The protein below binds the small molecule below.
Small molecule (SMILES): C#C[C@]1(CO)O[C@@H](n2ccc(N)nc2=O)C[C@@H]1O

Binding-site contacts:
Ligand atom O4 contacts residue TYR106 of chain 1.C at 3.0 Å (h-bond).
Ligand atom C7 contacts residue ASP153 of chain 1.C at 3.8 Å.
Ligand atom N2 contacts residue GLN117 of chain 1.C at 3.0 Å (h-bond).
Ligand atom N3 contacts residue PHE116 of chain 1.C at 3.5 Å.
Ligand atom N3 contacts residue GLN117 of chain 1.C at 3.0 Å (h-bond).
Ligand atom C8 contacts residue ASP153 of chain 1.C at 3.7 Å.
Ligand atom N1 contacts residue PHE157 of chain 1.C at 3.9 Å.
Ligand atom C9 contacts residue GLN117 of chain 1.C at 3.8 Å.
Ligand atom C11 contacts residue GLU217 of chain 1.C at 3.3 Å.
Ligand atom C2 contacts residue VAL75 of chain 1.C at 3.7 Å (hydrophobic).
Ligand atom O4 contacts residue ILE50 of chain 1.C at 3.5 Å.
Ligand atom C3 contacts residue GLU217 of chain 1.C at 3.9 Å.
Ligand atom C4 contacts residue VAL75 of chain 1.C at 3.8 Å (hydrophobic).
Ligand atom O1 contacts residue ARG148 of chain 1.C at 3.0 Å (salt-bridge).
Ligand atom O1 contacts residue GLU73 of chain 1.C at 2.3 Å (salt-bridge).
Ligand atom O3 contacts residue PHE157 of chain 1.C at 3.5 Å.
Ligand atom C8 contacts residue PHE157 of chain 1.C at 3.6 Å (hydrophobic).
Ligand atom C10 contacts residue PHE157 of chain 1.C at 3.8 Å (hydrophobic).
Ligand atom N3 contacts residue PHE157 of chain 1.C at 3.2 Å.
Ligand atom C5 contacts residue TYR106 of chain 1.C at 4.0 Å (hydrophobic).
Ligand atom C7 contacts residue GLU73 of chain 1.C at 3.5 Å.
Ligand atom C9 contacts residue PHE157 of chain 1.C at 3.4 Å (hydrophobic).
Ligand atom C2 contacts residue GLU217 of chain 1.C at 3.5 Å.
Ligand atom C4 contacts residue ARG214 of chain 1.C at 4.0 Å.
Ligand atom C1 contacts residue LEU102 of chain 1.C at 3.7 Å (hydrophobic).
Ligand atom C1 contacts residue GLU216 of chain 1.C at 3.4 Å.
Ligand atom C3 contacts residue VAL75 of chain 1.C at 3.8 Å (hydrophobic).
Ligand atom C10 contacts residue ILE50 of chain 1.C at 3.8 Å (hydrophobic).
Ligand atom O2 contacts residue VAL75 of chain 1.C at 3.2 Å.
Ligand atom C6 contacts residue ARG148 of chain 1.C at 4.0 Å.
Ligand atom N2 contacts residue PHE157 of chain 1.C at 3.8 Å.
Ligand atom N2 contacts residue ASP153 of chain 1.C at 2.8 Å (salt-bridge).
Ligand atom C1 contacts residue GLU217 of chain 1.C at 3.6 Å.
Ligand atom O4 contacts residue GLU217 of chain 1.C at 2.6 Å (salt-bridge).
Ligand atom O3 contacts residue PHE116 of chain 1.C at 3.5 Å.
Ligand atom C8 contacts residue GLN117 of chain 1.C at 3.9 Å.
Ligand atom C9 contacts residue PHE116 of chain 1.C at 3.5 Å (hydrophobic).
Ligand atom C4 contacts residue GLU73 of chain 1.C at 3.1 Å.
Ligand atom O3 contacts residue GLN117 of chain 1.C at 3.8 Å.
Ligand atom C6 contacts residue GLU73 of chain 1.C at 3.6 Å.

Sequence of chain 1.C:
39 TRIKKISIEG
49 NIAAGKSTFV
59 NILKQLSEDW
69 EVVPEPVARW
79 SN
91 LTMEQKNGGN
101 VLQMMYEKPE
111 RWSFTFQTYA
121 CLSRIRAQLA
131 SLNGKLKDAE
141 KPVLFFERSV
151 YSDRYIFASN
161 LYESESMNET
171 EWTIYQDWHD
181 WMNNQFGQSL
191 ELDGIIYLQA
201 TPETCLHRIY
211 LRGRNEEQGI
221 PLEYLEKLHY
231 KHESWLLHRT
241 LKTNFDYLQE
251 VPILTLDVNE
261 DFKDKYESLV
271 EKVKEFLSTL